This small molecule binds to this protein.
Small molecule (SMILES): Cc1cccc(C)c1OC[C@@H](C)N

Sequence of chain 1.A:
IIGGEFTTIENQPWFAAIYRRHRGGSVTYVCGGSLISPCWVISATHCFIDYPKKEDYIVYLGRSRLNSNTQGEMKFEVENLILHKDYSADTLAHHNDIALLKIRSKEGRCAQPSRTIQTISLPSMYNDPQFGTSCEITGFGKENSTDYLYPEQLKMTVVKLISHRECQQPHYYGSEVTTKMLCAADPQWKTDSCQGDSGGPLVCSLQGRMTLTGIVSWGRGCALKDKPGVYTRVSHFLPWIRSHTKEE

Binding-site contacts:
Ligand atom C9 contacts residue GLN195 of chain 1.A at 3.9 Å.
Ligand atom C7 contacts residue GLN195 of chain 1.A at 4.0 Å.
Ligand atom C2 contacts residue GLY219 of chain 1.A at 3.9 Å.
Ligand atom C1 contacts residue ASP192 of chain 1.A at 4.1 Å.
Ligand atom O5 contacts residue SER193 of chain 1.A at 4.0 Å.
Ligand atom C8 contacts residue CYS194 of chain 1.A at 3.8 Å (hydrophobic).
Ligand atom C7 contacts residue SER198 of chain 1.A at 3.8 Å.
Ligand atom C2 contacts residue ASP192 of chain 1.A at 4.0 Å.
Ligand atom C4 contacts residue GLY221 of chain 1.A at 3.2 Å.
Ligand atom C11 contacts residue GLN195 of chain 1.A at 3.9 Å.
Ligand atom C10 contacts residue ACT1 of chain 1.B at 4.2 Å.
Ligand atom C13 contacts residue GLY221 of chain 1.A at 3.4 Å.
Ligand atom C13 contacts residue CYS222 of chain 1.A at 3.5 Å (hydrophobic).
Ligand atom C6 contacts residue CYS194 of chain 1.A at 3.8 Å (hydrophobic).
Ligand atom C13 contacts residue GLY219 of chain 1.A at 4.2 Å.
Ligand atom N3 contacts residue ASP192 of chain 1.A at 2.8 Å (salt-bridge).
Ligand atom C12 contacts residue GLN195 of chain 1.A at 3.9 Å.
Ligand atom O5 contacts residue CYS194 of chain 1.A at 3.7 Å.
Ligand atom O5 contacts residue GLN195 of chain 1.A at 4.0 Å.
Ligand atom O5 contacts residue CYS222 of chain 1.A at 4.0 Å.
Ligand atom C10 contacts residue GLN195 of chain 1.A at 3.9 Å.
Ligand atom C7 contacts residue CYS194 of chain 1.A at 4.0 Å (hydrophobic).
Ligand atom C2 contacts residue SER193 of chain 1.A at 3.7 Å.
Ligand atom O5 contacts residue GLY221 of chain 1.A at 3.8 Å.
Ligand atom C9 contacts residue SER198 of chain 1.A at 3.4 Å.
Ligand atom C9 contacts residue ACT1 of chain 1.B at 3.5 Å.
Ligand atom N3 contacts residue SER193 of chain 1.A at 2.6 Å (h-bond).
Ligand atom N3 contacts residue GLY221 of chain 1.A at 3.1 Å (h-bond).
Ligand atom N3 contacts residue CYS222 of chain 1.A at 3.8 Å.
Ligand atom C8 contacts residue SER198 of chain 1.A at 3.4 Å.
Ligand atom C1 contacts residue TRP218 of chain 1.A at 3.7 Å (hydrophobic).
Ligand atom C2 contacts residue TRP218 of chain 1.A at 3.7 Å (hydrophobic).
Ligand atom C2 contacts residue GLY221 of chain 1.A at 3.6 Å.
Ligand atom C6 contacts residue GLN195 of chain 1.A at 3.7 Å.
Ligand atom C2 contacts residue GLY229 of chain 1.A at 3.9 Å.
Ligand atom C1 contacts residue GLY229 of chain 1.A at 3.7 Å.
Ligand atom C8 contacts residue VAL216 of chain 1.A at 3.6 Å (hydrophobic).
Ligand atom C4 contacts residue TRP218 of chain 1.A at 3.7 Å (hydrophobic).
Ligand atom C1 contacts residue SER193 of chain 1.A at 2.8 Å.
Ligand atom C4 contacts residue GLY219 of chain 1.A at 3.4 Å.